Binding-site contacts:
Ligand atom CAD contacts residue VAL127 of chain 2.A at 3.6 Å (hydrophobic).
Ligand atom CAT contacts residue PHE91 of chain 2.A at 3.5 Å (hydrophobic).
Ligand atom CAB contacts residue PHE217 of chain 2.A at 3.8 Å (hydrophobic).
Ligand atom CAR contacts residue ALA105 of chain 2.A at 3.8 Å (hydrophobic).
Ligand atom CAJ contacts residue PHE91 of chain 2.A at 3.6 Å (hydrophobic).
Ligand atom OAF contacts residue GLN53 of chain 2.A at 3.3 Å.
Ligand atom CAR contacts residue GLN53 of chain 2.A at 3.6 Å.
Ligand atom OAF contacts residue ALA105 of chain 2.A at 3.7 Å.
Ligand atom CAY contacts residue ILE46 of chain 2.A at 3.8 Å (hydrophobic).
Ligand atom CAE contacts residue ILE102 of chain 2.A at 3.8 Å (hydrophobic).
Ligand atom CAR contacts residue ARG94 of chain 2.A at 3.6 Å.
Ligand atom CAA contacts residue LEU214 of chain 2.A at 3.4 Å (hydrophobic).
Ligand atom CAX contacts residue ILE46 of chain 2.A at 3.8 Å (hydrophobic).
Ligand atom CAO contacts residue ILE46 of chain 2.A at 3.6 Å (hydrophobic).
Ligand atom CAV contacts residue ILE46 of chain 2.A at 3.3 Å (hydrophobic).
Ligand atom CAR contacts residue PHE91 of chain 2.A at 3.8 Å (hydrophobic).
Ligand atom CAQ contacts residue ILE123 of chain 2.A at 3.7 Å (hydrophobic).
Ligand atom OAG contacts residue ARG94 of chain 2.A at 3.7 Å.
Ligand atom CAN contacts residue ILE46 of chain 2.A at 3.6 Å (hydrophobic).
Ligand atom CAM contacts residue PHE91 of chain 2.A at 3.5 Å (hydrophobic).
Ligand atom OAG contacts residue ALA49 of chain 2.A at 3.4 Å.
Ligand atom CAJ contacts residue ALA50 of chain 2.A at 3.7 Å (hydrophobic).
Ligand atom CAL contacts residue ALA50 of chain 2.A at 3.7 Å (hydrophobic).
Ligand atom CAS contacts residue ILE46 of chain 2.A at 3.4 Å (hydrophobic).
Ligand atom CAC contacts residue HIS213 of chain 2.A at 3.5 Å.
Ligand atom CAK contacts residue ALA50 of chain 2.A at 3.5 Å (hydrophobic).
Ligand atom OAG contacts residue LEU104 of chain 2.A at 3.5 Å.
Ligand atom CAU contacts residue ASN84 of chain 2.A at 3.5 Å.
Ligand atom OAG contacts residue ALA105 of chain 2.A at 2.9 Å (h-bond).
Ligand atom CAK contacts residue LEU87 of chain 2.A at 3.6 Å (hydrophobic).
Ligand atom OAF contacts residue ARG94 of chain 2.A at 2.9 Å (salt-bridge).
Ligand atom CAT contacts residue ALA50 of chain 2.A at 3.6 Å (hydrophobic).
Ligand atom OAH contacts residue ASN84 of chain 2.A at 2.6 Å (h-bond).
Ligand atom OAF contacts residue PHE91 of chain 2.A at 3.7 Å.
Ligand atom CAW contacts residue PHE91 of chain 2.A at 3.8 Å (hydrophobic).
Ligand atom CAI contacts residue PHE91 of chain 2.A at 3.4 Å (hydrophobic).
Ligand atom CAM contacts residue ILE46 of chain 2.A at 3.6 Å (hydrophobic).
Ligand atom CAL contacts residue ASN84 of chain 2.A at 3.6 Å.
Ligand atom CAD contacts residue CYS210 of chain 2.A at 3.2 Å (hydrophobic).
Ligand atom CAE contacts residue PHE124 of chain 2.A at 3.8 Å (hydrophobic).

Sequence of chain 2.A:
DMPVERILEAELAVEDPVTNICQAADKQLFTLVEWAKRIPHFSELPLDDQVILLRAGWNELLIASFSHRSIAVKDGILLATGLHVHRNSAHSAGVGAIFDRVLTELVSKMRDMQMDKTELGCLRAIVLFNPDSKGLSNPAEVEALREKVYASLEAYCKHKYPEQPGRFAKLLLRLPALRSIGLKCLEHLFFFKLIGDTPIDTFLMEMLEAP

A small-molecule ligand and the protein it binds are described below.
Small molecule (SMILES): Cc1cc2c(cc1-c1cc(/C=C/C(=O)O)ccc1O)C(C)(C)CCC2(C)C